Binding-site contacts:
Ligand atom C4 contacts residue PRO391 of chain 1.A at 4.1 Å (hydrophobic).
Ligand atom O4 contacts residue PRO391 of chain 1.A at 4.2 Å.
Ligand atom C6' contacts residue GLU401 of chain 1.A at 3.3 Å.
Ligand atom C2 contacts residue GLU394 of chain 1.A at 3.6 Å.
Ligand atom C5 contacts residue GLU394 of chain 1.A at 3.7 Å.
Ligand atom O6 contacts residue PRO391 of chain 1.A at 3.2 Å.
Ligand atom C4' contacts residue GLU401 of chain 1.A at 3.2 Å.
Ligand atom C1' contacts residue SER397 of chain 1.A at 4.4 Å.
Ligand atom O1 contacts residue GLU394 of chain 1.A at 3.4 Å.
Ligand atom O2 contacts residue GLU394 of chain 1.A at 4.3 Å.
Ligand atom O5 contacts residue GLU394 of chain 1.A at 3.1 Å.
Ligand atom C4 contacts residue GLU394 of chain 1.A at 4.3 Å.
Ligand atom C6' contacts residue ARG398 of chain 1.A at 4.5 Å.
Ligand atom O3 contacts residue GLU394 of chain 1.A at 4.5 Å.
Ligand atom C5' contacts residue GLU401 of chain 1.A at 3.3 Å.
Ligand atom C2 contacts residue SER397 of chain 1.A at 3.8 Å.
Ligand atom O3 contacts residue GLN9 of chain 1.A at 4.5 Å.
Ligand atom C1' contacts residue GLU394 of chain 1.A at 3.7 Å.
Ligand atom C2' contacts residue GLU394 of chain 1.A at 4.2 Å.
Ligand atom C5' contacts residue ARG398 of chain 1.A at 3.5 Å.
Ligand atom O2 contacts residue ALA393 of chain 1.A at 3.9 Å.
Ligand atom O1 contacts residue SER397 of chain 1.A at 3.6 Å (h-bond).
Ligand atom C6 contacts residue GLU394 of chain 1.A at 3.1 Å.
Ligand atom C1 contacts residue SER397 of chain 1.A at 4.3 Å.
Ligand atom O6 contacts residue GLU394 of chain 1.A at 2.7 Å (salt-bridge).
Ligand atom C6 contacts residue ARG388 of chain 1.A at 4.2 Å.
Ligand atom C1 contacts residue GLU394 of chain 1.A at 3.7 Å.
Ligand atom C2' contacts residue ARG398 of chain 1.A at 4.2 Å.
Ligand atom O2 contacts residue SER397 of chain 1.A at 2.9 Å (h-bond).
Ligand atom C4' contacts residue ARG398 of chain 1.A at 4.3 Å.
Ligand atom C2 contacts residue ALA393 of chain 1.A at 4.0 Å (hydrophobic).
Ligand atom O3 contacts residue ALA393 of chain 1.A at 3.6 Å.
Ligand atom C2' contacts residue SER397 of chain 1.A at 3.8 Å.
Ligand atom O6 contacts residue ARG388 of chain 1.A at 3.8 Å.

Sequence of chain 1.A:
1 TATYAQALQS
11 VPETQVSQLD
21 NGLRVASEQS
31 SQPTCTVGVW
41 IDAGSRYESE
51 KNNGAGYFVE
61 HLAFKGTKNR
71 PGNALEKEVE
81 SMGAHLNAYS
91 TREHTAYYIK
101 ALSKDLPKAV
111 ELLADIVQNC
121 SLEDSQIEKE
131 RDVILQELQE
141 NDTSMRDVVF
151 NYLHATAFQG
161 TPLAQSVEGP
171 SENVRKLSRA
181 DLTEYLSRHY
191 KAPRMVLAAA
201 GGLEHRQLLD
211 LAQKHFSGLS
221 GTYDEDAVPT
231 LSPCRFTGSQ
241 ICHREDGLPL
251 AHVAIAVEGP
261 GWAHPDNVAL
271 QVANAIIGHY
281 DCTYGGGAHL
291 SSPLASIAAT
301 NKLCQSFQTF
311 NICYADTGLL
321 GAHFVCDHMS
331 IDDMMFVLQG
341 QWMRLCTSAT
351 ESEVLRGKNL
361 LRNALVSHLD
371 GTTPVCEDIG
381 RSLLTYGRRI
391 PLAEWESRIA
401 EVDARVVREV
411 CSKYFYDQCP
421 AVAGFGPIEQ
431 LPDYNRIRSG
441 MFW

The protein below binds the small molecule below.
Small molecule (SMILES): CCCCCCO[C@@H]1O[C@H](CO)[C@@H](O)[C@H](O)[C@H]1O